The protein below binds the small molecule below.
Small molecule (SMILES): CC(=O)N[C@@H](CCCc1ccccc1)C(=O)N[C@H]1CCCNC(=O)[C@@H](NC(=O)CCN)CNC(=O)[C@H](CO)NC(=O)[C@H](CC(C)C)NC(=O)[C@H](CC2=CN=C3C=CC=CC23)NC(=O)[C@H](CCC(=O)O)NC(=O)[C@H](Cc2ccccc2)NC(=O)[C@H](Cc2ccc(O)cc2)NC(=O)[C@H](CCC(=O)O)NC(=O)[C@H](CC(C)C)NC1=O

Sequence of chain 1.G:
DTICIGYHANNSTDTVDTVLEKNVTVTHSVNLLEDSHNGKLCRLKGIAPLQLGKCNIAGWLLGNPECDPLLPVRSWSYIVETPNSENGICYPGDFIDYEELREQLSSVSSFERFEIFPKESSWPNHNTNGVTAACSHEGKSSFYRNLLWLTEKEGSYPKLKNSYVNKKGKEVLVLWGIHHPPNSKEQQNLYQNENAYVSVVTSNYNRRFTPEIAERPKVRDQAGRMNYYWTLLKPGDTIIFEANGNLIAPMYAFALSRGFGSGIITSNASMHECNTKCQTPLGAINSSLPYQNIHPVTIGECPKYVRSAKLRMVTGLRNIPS

Sequence of chain 1.H:
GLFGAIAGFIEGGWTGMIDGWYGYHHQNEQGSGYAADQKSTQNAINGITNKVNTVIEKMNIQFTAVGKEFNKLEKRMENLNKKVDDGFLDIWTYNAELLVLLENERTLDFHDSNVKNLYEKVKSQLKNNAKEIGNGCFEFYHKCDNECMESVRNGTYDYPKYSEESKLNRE

Binding-site contacts:
Ligand atom CZ contacts residue GLY20 of chain 1.H at 3.4 Å.
Ligand atom N contacts residue GLN42 of chain 1.H at 3.1 Å (h-bond).
Ligand atom CE2 contacts residue THR315 of chain 1.G at 3.5 Å.
Ligand atom CE1 contacts residue GLY20 of chain 1.H at 3.2 Å.
Ligand atom CZ contacts residue TRP21 of chain 1.H at 3.6 Å (hydrophobic).
Ligand atom OH contacts residue THR315 of chain 1.G at 2.9 Å (h-bond).
Ligand atom CH2 contacts residue THR41 of chain 1.H at 3.8 Å.
Ligand atom NE1 contacts residue ASP19 of chain 1.H at 3.1 Å (salt-bridge).
Ligand atom CG contacts residue HIS28 of chain 1.G at 3.5 Å.
Ligand atom CE3 contacts residue GLN38 of chain 1.H at 3.5 Å.
Ligand atom CD1 contacts residue ASP19 of chain 1.H at 3.5 Å.
Ligand atom CE1 contacts residue ASP19 of chain 1.H at 3.6 Å.
Ligand atom CE2 contacts residue HIS28 of chain 1.G at 3.8 Å.
Ligand atom O contacts residue THR49 of chain 1.H at 3.9 Å.
Ligand atom CD1 contacts residue GLY20 of chain 1.H at 3.6 Å.
Ligand atom CE2 contacts residue TRP21 of chain 1.H at 3.9 Å (hydrophobic).
Ligand atom CD2 contacts residue ILE56 of chain 1.H at 3.6 Å (hydrophobic).
Ligand atom CB contacts residue THR49 of chain 1.H at 3.8 Å.
Ligand atom CB contacts residue GLN42 of chain 1.H at 3.5 Å.
Ligand atom CZ2 contacts residue ASP19 of chain 1.H at 3.5 Å.
Ligand atom O contacts residue ASN53 of chain 1.H at 3.8 Å.
Ligand atom OG contacts residue GLN42 of chain 1.H at 3.5 Å (h-bond).
Ligand atom C contacts residue GLN42 of chain 1.H at 3.7 Å.
Ligand atom CI contacts residue ASN53 of chain 1.H at 3.9 Å.
Ligand atom CA contacts residue GLN42 of chain 1.H at 3.3 Å.
Ligand atom CZ contacts residue HIS28 of chain 1.G at 3.7 Å.
Ligand atom CG contacts residue GLN38 of chain 1.H at 3.8 Å.
Ligand atom CH2 contacts residue GLN38 of chain 1.H at 3.6 Å.
Ligand atom CH3 contacts residue ASN53 of chain 1.H at 3.2 Å.
Ligand atom CD2 contacts residue GLN42 of chain 1.H at 3.9 Å.
Ligand atom CZ3 contacts residue GLN38 of chain 1.H at 3.5 Å.
Ligand atom CD2 contacts residue THR49 of chain 1.H at 3.3 Å.
Ligand atom CD2 contacts residue TRP21 of chain 1.H at 3.5 Å (hydrophobic).
Ligand atom CE2 contacts residue ASP19 of chain 1.H at 3.6 Å.
Ligand atom C contacts residue ASN53 of chain 1.H at 3.6 Å.
Ligand atom CE1 contacts residue HIS28 of chain 1.G at 3.6 Å.
Ligand atom N contacts residue ASN53 of chain 1.H at 3.1 Å (h-bond).
Ligand atom CD1 contacts residue HIS28 of chain 1.G at 3.3 Å.
Ligand atom CZ contacts residue THR315 of chain 1.G at 3.5 Å.
Ligand atom CD2 contacts residue GLN38 of chain 1.H at 3.7 Å.